Sequence of chain 19.K:
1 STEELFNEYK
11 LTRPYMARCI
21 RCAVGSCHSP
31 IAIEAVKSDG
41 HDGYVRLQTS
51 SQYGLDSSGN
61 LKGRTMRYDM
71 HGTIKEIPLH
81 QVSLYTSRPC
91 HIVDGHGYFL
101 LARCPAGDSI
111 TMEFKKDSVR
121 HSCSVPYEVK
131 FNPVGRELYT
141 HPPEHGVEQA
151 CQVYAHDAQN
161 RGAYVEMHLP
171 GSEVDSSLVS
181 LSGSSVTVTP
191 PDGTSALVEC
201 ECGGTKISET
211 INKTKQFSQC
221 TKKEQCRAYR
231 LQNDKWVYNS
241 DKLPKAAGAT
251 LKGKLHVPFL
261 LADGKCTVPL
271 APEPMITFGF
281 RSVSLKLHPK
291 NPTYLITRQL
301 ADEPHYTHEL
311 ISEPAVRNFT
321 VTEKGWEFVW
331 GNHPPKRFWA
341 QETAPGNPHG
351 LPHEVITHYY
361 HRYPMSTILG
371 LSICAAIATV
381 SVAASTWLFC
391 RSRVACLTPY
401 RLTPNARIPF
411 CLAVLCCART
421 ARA

Binding-site contacts:
Ligand atom O6 contacts residue ASN318 of chain 19.K at 3.0 Å (h-bond).
Ligand atom C6 contacts residue SER284 of chain 19.K at 3.4 Å.
Ligand atom O6 contacts residue SER284 of chain 19.K at 2.9 Å (h-bond).
Ligand atom O4 contacts residue ASN318 of chain 19.K at 4.5 Å.
Ligand atom C6 contacts residue ASN318 of chain 19.K at 3.2 Å.

The small molecule below binds the protein below.
Small molecule (SMILES): CC(=O)N[C@@H]1[C@@H](O)[C@H](O)[C@@H](CO)O[C@H]1O